This small molecule binds to this protein.
Small molecule (SMILES): C[N+](C)(C)CCCC(=O)O

Sequence of chain 2.C:
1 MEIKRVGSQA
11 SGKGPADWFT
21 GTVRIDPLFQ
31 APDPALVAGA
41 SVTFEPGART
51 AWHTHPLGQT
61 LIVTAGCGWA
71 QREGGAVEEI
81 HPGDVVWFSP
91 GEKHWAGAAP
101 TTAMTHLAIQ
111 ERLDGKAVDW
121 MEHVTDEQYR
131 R

Binding-site contacts:
Ligand atom O7 contacts residue MN1 of chain 2.O at 3.5 Å.
Ligand atom C6 contacts residue ALA108 of chain 2.C at 4.4 Å (hydrophobic).
Ligand atom C5 contacts residue GLN59 of chain 2.C at 3.4 Å.
Ligand atom C5 contacts residue HIS53 of chain 2.C at 3.9 Å.
Ligand atom C5 contacts residue MN1 of chain 2.O at 3.3 Å.
Ligand atom C2 contacts residue VAL42 of chain 2.C at 4.4 Å (hydrophobic).
Ligand atom O7 contacts residue ALA96 of chain 2.C at 4.5 Å.
Ligand atom O4 contacts residue HIS53 of chain 2.C at 3.1 Å (h-bond).
Ligand atom C6 contacts residue VAL42 of chain 2.C at 4.2 Å (hydrophobic).
Ligand atom C6 contacts residue THR50 of chain 2.C at 4.3 Å.
Ligand atom C6 contacts residue HIS106 of chain 2.C at 4.1 Å.
Ligand atom O4 contacts residue MN1 of chain 2.O at 2.3 Å.
Ligand atom O4 contacts residue HIS55 of chain 2.C at 3.3 Å (h-bond).
Ligand atom O4 contacts residue GLN59 of chain 2.C at 2.6 Å (h-bond).
Ligand atom C8 contacts residue VAL42 of chain 2.C at 4.4 Å (hydrophobic).
Ligand atom C8 contacts residue ALA40 of chain 2.C at 4.2 Å (hydrophobic).
Ligand atom O7 contacts residue HIS106 of chain 2.C at 3.1 Å (h-bond).
Ligand atom C5 contacts residue HIS106 of chain 2.C at 4.0 Å.
Ligand atom O7 contacts residue LEU61 of chain 2.C at 4.1 Å.
Ligand atom C3 contacts residue GLN59 of chain 2.C at 4.1 Å.
Ligand atom O7 contacts residue GLN59 of chain 2.C at 4.0 Å.
Ligand atom C5 contacts residue ALA108 of chain 2.C at 4.5 Å (hydrophobic).
Ligand atom C8 contacts residue ALA108 of chain 2.C at 4.0 Å (hydrophobic).
Ligand atom C5 contacts residue THR50 of chain 2.C at 4.2 Å.
Ligand atom C6 contacts residue GLN59 of chain 2.C at 4.2 Å.
Ligand atom C3 contacts residue TRP120 of chain 2.C at 4.5 Å (hydrophobic).
Ligand atom O7 contacts residue THR50 of chain 2.C at 3.9 Å.
Ligand atom C8 contacts residue GLN110 of chain 2.C at 3.8 Å.
Ligand atom C9 contacts residue ILE25 of chain 2.C at 4.3 Å (hydrophobic).
Ligand atom O7 contacts residue HIS53 of chain 2.C at 4.3 Å.